Binding-site contacts:
Ligand atom O7 contacts residue ASN25 of chain 1.B at 3.9 Å.
Ligand atom C7 contacts residue ASN25 of chain 1.B at 3.7 Å.
Ligand atom C8 contacts residue LEU50 of chain 1.B at 3.8 Å (hydrophobic).
Ligand atom C5 contacts residue ASN25 of chain 1.B at 3.7 Å.
Ligand atom C8 contacts residue PHE24 of chain 1.B at 4.0 Å (hydrophobic).
Ligand atom O7 contacts residue GLY21 of chain 1.B at 3.6 Å.
Ligand atom C3 contacts residue ASN25 of chain 1.B at 3.8 Å.
Ligand atom C1 contacts residue ASN25 of chain 1.B at 1.4 Å.
Ligand atom C2 contacts residue ASN25 of chain 1.B at 2.5 Å.
Ligand atom C7 contacts residue GLY21 of chain 1.B at 4.0 Å.
Ligand atom C8 contacts residue GLY21 of chain 1.B at 4.0 Å.
Ligand atom O5 contacts residue ASN25 of chain 1.B at 2.4 Å (h-bond).
Ligand atom C4 contacts residue ASN25 of chain 1.B at 4.2 Å.
Ligand atom N2 contacts residue ASN25 of chain 1.B at 3.0 Å (h-bond).

The protein below binds the small molecule below.
Small molecule (SMILES): CC(=O)N[C@@H]1[C@@H](O)[C@H](O)[C@@H](CO)O[C@H]1O

Sequence of chain 1.B:
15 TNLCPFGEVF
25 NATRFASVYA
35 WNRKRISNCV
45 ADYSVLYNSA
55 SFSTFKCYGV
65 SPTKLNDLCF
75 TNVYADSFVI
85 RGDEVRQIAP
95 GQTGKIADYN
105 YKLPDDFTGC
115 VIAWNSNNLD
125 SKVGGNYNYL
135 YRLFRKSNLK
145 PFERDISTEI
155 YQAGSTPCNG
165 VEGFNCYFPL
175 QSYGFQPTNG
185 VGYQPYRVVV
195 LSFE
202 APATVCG